A protein and the small-molecule ligand that binds it are described below.
Small molecule (SMILES): Nc1ccn([C@@H]2O[C@H](COP(=O)=O)[C@@H](O[P](=O)(O)OC[C@H]3O[C@@H](n4cnc5c(=O)nc(N)[nH]c54)[C@H](O)[C@@H]3O[P](=O)(O)OC[C@H]3O[C@@H](n4cnc5c(N)ncnc54)[C@H](O)[C@@H]3O[P](=O)(O)OC[C@H]3O[C@@H](n4ccc(N)nc4=O)[C@H](O)[C@@H]3O[P](=O)(O)OC[C@@H]3C[C@@H](O)[C@H](n4cnc5c(=O)nc(N)[nH]c54)O3)[C@H]2O)c(=O)n1

Binding-site contacts:
Ligand atom C3' contacts residue GTP1 of chain 1.S at 3.0 Å.
Ligand atom C2' contacts residue ASP635 of chain 1.B at 3.8 Å.
Ligand atom P contacts residue ARG215 of chain 1.B at 3.4 Å.
Ligand atom P contacts residue ARG215 of chain 1.B at 3.8 Å.
Ligand atom C2 contacts residue ARG407 of chain 1.B at 3.5 Å.
Ligand atom N3 contacts residue ARG407 of chain 1.B at 3.3 Å (salt-bridge).
Ligand atom C8 contacts residue GTP1 of chain 1.S at 3.9 Å.
Ligand atom N1 contacts residue GTP1 of chain 1.S at 3.5 Å.
Ligand atom O4' contacts residue ARG407 of chain 1.B at 3.5 Å (salt-bridge).
Ligand atom C4 contacts residue GTP1 of chain 1.S at 3.7 Å.
Ligand atom O2' contacts residue ASP635 of chain 1.B at 2.8 Å (salt-bridge).
Ligand atom N2 contacts residue SER587 of chain 1.B at 3.2 Å (h-bond).
Ligand atom OP1 contacts residue ARG235 of chain 1.B at 3.7 Å.
Ligand atom OP1 contacts residue GLN297 of chain 1.B at 3.7 Å.
Ligand atom OP1 contacts residue ARG215 of chain 1.B at 3.1 Å (salt-bridge).
Ligand atom C3' contacts residue ASP635 of chain 1.B at 3.8 Å.
Ligand atom C4' contacts residue ARG407 of chain 1.B at 3.5 Å.
Ligand atom C5 contacts residue GTP1 of chain 1.S at 3.5 Å.
Ligand atom C5' contacts residue GLN360 of chain 1.B at 3.4 Å.
Ligand atom OP1 contacts residue GLN360 of chain 1.B at 3.8 Å.
Ligand atom O2' contacts residue ARG407 of chain 1.B at 3.5 Å (salt-bridge).
Ligand atom OP2 contacts residue ARG215 of chain 1.B at 2.9 Å (salt-bridge).
Ligand atom OP1 contacts residue ARG215 of chain 1.B at 3.1 Å (salt-bridge).
Ligand atom O2' contacts residue ARG586 of chain 1.B at 3.3 Å (salt-bridge).
Ligand atom N7 contacts residue GTP1 of chain 1.S at 3.6 Å.
Ligand atom O3' contacts residue ARG362 of chain 1.B at 3.5 Å (salt-bridge).
Ligand atom O3' contacts residue GLN360 of chain 1.B at 3.2 Å (h-bond).
Ligand atom C2' contacts residue GTP1 of chain 1.S at 3.2 Å.
Ligand atom C2 contacts residue GTP1 of chain 1.S at 3.8 Å.
Ligand atom OP1 contacts residue ARG235 of chain 1.B at 3.5 Å.
Ligand atom O2' contacts residue GLN360 of chain 1.B at 3.2 Å (h-bond).
Ligand atom OP1 contacts residue LYS302 of chain 1.B at 3.6 Å (salt-bridge).
Ligand atom O5' contacts residue LYS302 of chain 1.B at 3.5 Å.
Ligand atom OP1 contacts residue SER301 of chain 1.B at 3.3 Å.
Ligand atom C6 contacts residue GTP1 of chain 1.S at 3.3 Å.
Ligand atom O6 contacts residue GTP1 of chain 1.S at 3.2 Å.
Ligand atom OP1 contacts residue ARG362 of chain 1.B at 3.1 Å (salt-bridge).
Ligand atom O5' contacts residue ARG215 of chain 1.B at 3.4 Å (salt-bridge).
Ligand atom O3' contacts residue GLU145 of chain 1.B at 3.3 Å (salt-bridge).
Ligand atom C4' contacts residue LYS302 of chain 1.B at 3.6 Å.

Sequence of chain 1.B:
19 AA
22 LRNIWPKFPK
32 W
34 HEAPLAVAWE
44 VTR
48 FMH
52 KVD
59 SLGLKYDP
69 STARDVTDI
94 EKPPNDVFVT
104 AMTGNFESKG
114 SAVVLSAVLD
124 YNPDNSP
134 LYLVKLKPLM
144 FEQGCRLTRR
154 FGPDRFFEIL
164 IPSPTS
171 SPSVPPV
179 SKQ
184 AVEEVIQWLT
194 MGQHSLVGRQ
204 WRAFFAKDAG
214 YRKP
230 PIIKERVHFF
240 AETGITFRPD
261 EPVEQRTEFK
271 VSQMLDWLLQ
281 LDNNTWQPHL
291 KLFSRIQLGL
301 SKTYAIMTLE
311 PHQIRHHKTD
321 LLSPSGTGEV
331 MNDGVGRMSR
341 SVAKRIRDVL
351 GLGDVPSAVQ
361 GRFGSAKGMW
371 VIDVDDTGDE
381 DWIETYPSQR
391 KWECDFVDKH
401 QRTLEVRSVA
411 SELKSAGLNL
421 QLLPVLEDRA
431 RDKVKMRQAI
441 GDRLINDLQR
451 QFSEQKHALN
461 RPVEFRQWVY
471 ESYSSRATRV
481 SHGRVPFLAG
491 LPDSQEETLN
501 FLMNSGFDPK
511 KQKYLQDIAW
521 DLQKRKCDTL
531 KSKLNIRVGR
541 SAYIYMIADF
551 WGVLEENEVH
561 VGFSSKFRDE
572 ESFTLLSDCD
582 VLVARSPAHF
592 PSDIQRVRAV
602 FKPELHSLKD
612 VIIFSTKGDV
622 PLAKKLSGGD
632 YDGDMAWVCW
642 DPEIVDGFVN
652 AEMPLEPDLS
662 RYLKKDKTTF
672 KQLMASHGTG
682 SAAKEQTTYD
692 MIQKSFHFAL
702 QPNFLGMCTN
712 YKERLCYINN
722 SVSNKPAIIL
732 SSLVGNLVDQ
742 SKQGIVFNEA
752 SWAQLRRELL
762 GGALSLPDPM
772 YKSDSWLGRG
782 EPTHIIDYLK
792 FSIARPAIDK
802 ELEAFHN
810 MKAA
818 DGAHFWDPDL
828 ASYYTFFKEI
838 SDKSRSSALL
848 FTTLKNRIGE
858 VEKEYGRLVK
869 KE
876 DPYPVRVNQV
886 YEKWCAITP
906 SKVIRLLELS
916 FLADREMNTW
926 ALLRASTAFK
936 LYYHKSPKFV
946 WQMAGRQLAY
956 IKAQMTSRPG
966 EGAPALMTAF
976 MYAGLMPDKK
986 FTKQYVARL